A small-molecule ligand and the protein it binds are described below.
Small molecule (SMILES): CC(=O)N[C@H]1[C@H]([C@H](O)[C@H](O)CO)O[C@@](O[C@@H]2[C@@H](O)[C@H](O)O[C@H](CO)[C@@H]2O)(C(=O)O)C[C@@H]1O

Sequence of chain 1.A:
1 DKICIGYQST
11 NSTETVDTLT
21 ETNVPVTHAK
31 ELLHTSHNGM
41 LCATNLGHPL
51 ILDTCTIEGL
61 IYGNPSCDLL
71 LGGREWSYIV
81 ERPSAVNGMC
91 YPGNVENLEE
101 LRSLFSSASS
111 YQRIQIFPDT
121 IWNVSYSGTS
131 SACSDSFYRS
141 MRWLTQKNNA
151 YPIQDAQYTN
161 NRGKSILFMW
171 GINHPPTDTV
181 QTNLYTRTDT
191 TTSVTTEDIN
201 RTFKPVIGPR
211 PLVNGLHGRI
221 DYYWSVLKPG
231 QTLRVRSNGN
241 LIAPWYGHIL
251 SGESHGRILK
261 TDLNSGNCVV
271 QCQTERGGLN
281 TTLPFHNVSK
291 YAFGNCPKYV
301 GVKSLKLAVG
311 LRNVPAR

Binding-site contacts:
Ligand atom C11 contacts residue GLY128 of chain 1.A at 3.4 Å.
Ligand atom C5 contacts residue LEU216 of chain 1.A at 3.5 Å (hydrophobic).
Ligand atom C11 contacts residue THR129 of chain 1.A at 3.9 Å.
Ligand atom C9 contacts residue LEU184 of chain 1.A at 4.1 Å (hydrophobic).
Ligand atom N5 contacts residue THR129 of chain 1.A at 2.9 Å (h-bond).
Ligand atom O8 contacts residue TRP143 of chain 1.A at 3.7 Å.
Ligand atom O4 contacts residue THR129 of chain 1.A at 3.4 Å (h-bond).
Ligand atom C7 contacts residue TRP143 of chain 1.A at 3.6 Å (hydrophobic).
Ligand atom O1A contacts residue SER131 of chain 1.A at 2.9 Å (h-bond).
Ligand atom C4 contacts residue LEU216 of chain 1.A at 3.7 Å (hydrophobic).
Ligand atom C11 contacts residue TRP143 of chain 1.A at 3.6 Å (hydrophobic).
Ligand atom C6 contacts residue LEU216 of chain 1.A at 3.5 Å (hydrophobic).
Ligand atom O9 contacts residue TYR91 of chain 1.A at 3.3 Å (h-bond).
Ligand atom C5 contacts residue THR129 of chain 1.A at 3.5 Å.
Ligand atom C11 contacts residue THR145 of chain 1.A at 3.8 Å.
Ligand atom O6 contacts residue LEU216 of chain 1.A at 4.2 Å.
Ligand atom C9 contacts residue VAL180 of chain 1.A at 3.8 Å (hydrophobic).
Ligand atom O4 contacts residue SER131 of chain 1.A at 3.8 Å.
Ligand atom C10 contacts residue LEU184 of chain 1.A at 4.1 Å (hydrophobic).
Ligand atom C10 contacts residue THR129 of chain 1.A at 3.9 Å.
Ligand atom C1 contacts residue SER130 of chain 1.A at 3.8 Å.
Ligand atom O9 contacts residue VAL180 of chain 1.A at 4.0 Å.
Ligand atom O9 contacts residue PRO176 of chain 1.A at 3.4 Å.
Ligand atom O10 contacts residue LEU184 of chain 1.A at 3.2 Å.
Ligand atom C6 contacts residue GLY215 of chain 1.A at 3.4 Å.
Ligand atom C1 contacts residue SER131 of chain 1.A at 4.0 Å.
Ligand atom N5 contacts residue TRP143 of chain 1.A at 3.9 Å.
Ligand atom C9 contacts residue TYR91 of chain 1.A at 3.7 Å (hydrophobic).
Ligand atom C8 contacts residue TRP143 of chain 1.A at 4.0 Å (hydrophobic).
Ligand atom C4 contacts residue THR129 of chain 1.A at 3.0 Å.
Ligand atom O1A contacts residue SER130 of chain 1.A at 3.4 Å.
Ligand atom O8 contacts residue TYR91 of chain 1.A at 2.9 Å (h-bond).
Ligand atom O1B contacts residue SER130 of chain 1.A at 3.3 Å (h-bond).
Ligand atom C9 contacts residue TRP143 of chain 1.A at 4.0 Å (hydrophobic).
Ligand atom O6 contacts residue GLY215 of chain 1.A at 2.6 Å (h-bond).
Ligand atom C8 contacts residue TYR91 of chain 1.A at 3.9 Å (hydrophobic).
Ligand atom O1B contacts residue LEU216 of chain 1.A at 3.6 Å.
Ligand atom C6 contacts residue THR129 of chain 1.A at 4.0 Å.
Ligand atom O7 contacts residue LEU184 of chain 1.A at 3.8 Å.
Ligand atom O8 contacts residue LEU216 of chain 1.A at 4.1 Å.